Binding-site contacts:
Ligand atom C1 contacts residue PHE76 of chain 1.C at 3.6 Å (hydrophobic).
Ligand atom C3 contacts residue ASN19 of chain 1.C at 3.8 Å.
Ligand atom C8 contacts residue SER69 of chain 1.C at 3.1 Å.
Ligand atom O6 contacts residue ASN19 of chain 1.C at 3.9 Å.
Ligand atom C7 contacts residue PHE76 of chain 1.C at 4.1 Å (hydrophobic).
Ligand atom C8 contacts residue PHE76 of chain 1.C at 4.1 Å (hydrophobic).
Ligand atom C4 contacts residue ASN19 of chain 1.C at 4.3 Å.
Ligand atom C2 contacts residue ASN19 of chain 1.C at 2.4 Å.
Ligand atom C7 contacts residue SER69 of chain 1.C at 4.0 Å.
Ligand atom C5 contacts residue ASN19 of chain 1.C at 3.7 Å.
Ligand atom O7 contacts residue THR78 of chain 1.C at 3.8 Å.
Ligand atom O7 contacts residue ASN19 of chain 1.C at 3.9 Å.
Ligand atom O5 contacts residue ASN19 of chain 1.C at 2.5 Å (h-bond).
Ligand atom N2 contacts residue PHE76 of chain 1.C at 3.6 Å.
Ligand atom C7 contacts residue THR78 of chain 1.C at 4.5 Å.
Ligand atom N2 contacts residue ASN19 of chain 1.C at 2.8 Å (h-bond).
Ligand atom C1 contacts residue ASN19 of chain 1.C at 1.4 Å.
Ligand atom C7 contacts residue ASN19 of chain 1.C at 3.5 Å.
Ligand atom C2 contacts residue PHE76 of chain 1.C at 4.2 Å (hydrophobic).
Ligand atom C6 contacts residue ASN19 of chain 1.C at 4.4 Å.

A small-molecule ligand and the protein it binds are described below.
Small molecule (SMILES): CC(=O)N[C@@H]1[C@@H](O)[C@H](O)[C@@H](CO)O[C@H]1O

Sequence of chain 1.C:
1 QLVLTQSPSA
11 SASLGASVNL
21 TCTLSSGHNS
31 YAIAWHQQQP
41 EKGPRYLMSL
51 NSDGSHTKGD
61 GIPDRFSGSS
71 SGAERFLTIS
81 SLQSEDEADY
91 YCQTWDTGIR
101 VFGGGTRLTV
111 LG